Sequence of chain 1.C:
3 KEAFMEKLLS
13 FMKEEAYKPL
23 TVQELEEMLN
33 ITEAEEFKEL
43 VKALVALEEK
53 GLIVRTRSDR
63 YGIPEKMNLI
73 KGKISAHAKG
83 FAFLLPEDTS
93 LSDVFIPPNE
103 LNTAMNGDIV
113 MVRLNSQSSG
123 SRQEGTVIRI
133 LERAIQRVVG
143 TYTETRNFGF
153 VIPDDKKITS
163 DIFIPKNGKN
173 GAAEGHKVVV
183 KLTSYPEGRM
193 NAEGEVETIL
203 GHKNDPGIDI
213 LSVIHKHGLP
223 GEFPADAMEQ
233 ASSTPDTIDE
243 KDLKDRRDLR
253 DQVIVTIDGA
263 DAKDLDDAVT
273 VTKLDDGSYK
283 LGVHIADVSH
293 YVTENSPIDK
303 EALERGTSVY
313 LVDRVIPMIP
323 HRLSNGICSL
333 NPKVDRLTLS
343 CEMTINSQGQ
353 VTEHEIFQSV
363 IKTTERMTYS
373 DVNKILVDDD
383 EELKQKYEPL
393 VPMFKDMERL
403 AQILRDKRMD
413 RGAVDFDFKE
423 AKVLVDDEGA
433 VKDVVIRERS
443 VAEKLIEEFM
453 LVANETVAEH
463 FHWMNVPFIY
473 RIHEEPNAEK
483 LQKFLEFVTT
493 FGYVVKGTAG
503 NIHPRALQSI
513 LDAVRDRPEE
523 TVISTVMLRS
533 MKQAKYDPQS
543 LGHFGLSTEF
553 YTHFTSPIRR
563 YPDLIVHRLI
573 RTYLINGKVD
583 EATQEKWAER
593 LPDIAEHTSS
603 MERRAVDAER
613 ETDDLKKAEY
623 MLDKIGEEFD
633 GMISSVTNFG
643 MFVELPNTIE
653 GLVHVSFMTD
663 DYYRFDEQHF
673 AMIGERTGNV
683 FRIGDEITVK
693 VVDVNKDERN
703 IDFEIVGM

Binding-site contacts:
Ligand atom OP2 contacts residue ARG562 of chain 1.C at 2.6 Å (salt-bridge).
Ligand atom OP1 contacts residue ALA536 of chain 1.C at 3.0 Å (h-bond).
Ligand atom O3' contacts residue ARG612 of chain 1.C at 2.7 Å.
Ligand atom OP2 contacts residue ALA536 of chain 1.C at 2.7 Å (h-bond).
Ligand atom OP2 contacts residue ARG561 of chain 1.C at 2.5 Å (salt-bridge).
Ligand atom C5 contacts residue PHE420 of chain 1.C at 3.2 Å (hydrophobic).
Ligand atom OP1 contacts residue ARG612 of chain 1.C at 2.8 Å (salt-bridge).
Ligand atom N1 contacts residue PHE418 of chain 1.C at 2.9 Å (h-bond).
Ligand atom C6 contacts residue ARG531 of chain 1.C at 3.2 Å.
Ligand atom OP1 contacts residue HIS545 of chain 1.C at 3.0 Å (h-bond).
Ligand atom OP1 contacts residue ARG562 of chain 1.C at 2.8 Å (salt-bridge).
Ligand atom OP1 contacts residue ASP269 of chain 1.C at 2.8 Å (salt-bridge).
Ligand atom C8 contacts residue ARG531 of chain 1.C at 3.2 Å.
Ligand atom OP2 contacts residue GLN535 of chain 1.C at 3.0 Å.
Ligand atom C8 contacts residue ARG561 of chain 1.C at 3.2 Å.
Ligand atom C5 contacts residue ARG531 of chain 1.C at 3.1 Å.
Ligand atom N6 contacts residue GLU422 of chain 1.C at 2.7 Å (salt-bridge).
Ligand atom O3' contacts residue LYS534 of chain 1.C at 3.0 Å (salt-bridge).
Ligand atom C2 contacts residue PHE418 of chain 1.C at 2.9 Å (hydrophobic).
Ligand atom O2' contacts residue ARG612 of chain 1.C at 2.6 Å (salt-bridge).
Ligand atom OP1 contacts residue GLN535 of chain 1.C at 3.2 Å (h-bond).
Ligand atom O5' contacts residue GLU652 of chain 1.C at 2.8 Å (salt-bridge).
Ligand atom N9 contacts residue LEU530 of chain 1.C at 3.2 Å.
Ligand atom N6 contacts residue PHE420 of chain 1.C at 3.2 Å.
Ligand atom OP2 contacts residue SER558 of chain 1.C at 2.7 Å (h-bond).
Ligand atom OP1 contacts residue GLU652 of chain 1.C at 2.6 Å (salt-bridge).
Ligand atom N7 contacts residue ARG531 of chain 1.C at 2.3 Å (salt-bridge).
Ligand atom N6 contacts residue ARG531 of chain 1.C at 3.0 Å.
Ligand atom N3 contacts residue ARG439 of chain 1.C at 3.0 Å (salt-bridge).
Ligand atom N1 contacts residue GLU422 of chain 1.C at 3.3 Å (salt-bridge).
Ligand atom C2 contacts residue ARG439 of chain 1.C at 3.1 Å.
Ligand atom O4' contacts residue LEU530 of chain 1.C at 3.3 Å.
Ligand atom P contacts residue ALA536 of chain 1.C at 3.3 Å.
Ligand atom OP1 contacts residue TYR553 of chain 1.C at 3.3 Å.
Ligand atom C1' contacts residue LEU530 of chain 1.C at 3.2 Å (hydrophobic).
Ligand atom O5' contacts residue ARG561 of chain 1.C at 3.2 Å (salt-bridge).
Ligand atom N3 contacts residue PHE418 of chain 1.C at 3.0 Å.
Ligand atom N7 contacts residue ARG561 of chain 1.C at 2.6 Å (salt-bridge).
Ligand atom P contacts residue ARG562 of chain 1.C at 3.2 Å.
Ligand atom O3' contacts residue HIS545 of chain 1.C at 3.1 Å (h-bond).

The protein below binds the small molecule below.
Small molecule (SMILES): Nc1ncnc2c1ncn2[C@@H]1O[C@H](CO[P](=O)(O)O[C@H]2[C@@H](O)[C@H](n3cnc4c(N)ncnc43)O[C@@H]2CO[P](=O)(O)O[C@H]2[C@@H](O)[C@H](n3cnc4c(N)ncnc43)O[C@@H]2CO[P](=O)(O)O[C@H]2[C@@H](O)[C@H](n3cnc4c(N)ncnc43)O[C@@H]2CO[P](=O)(O)O[C@H]2[C@@H](O)[C@H](n3cnc4c(N)ncnc43)O[C@@H]2CO[P](=O)(O)O[C@H]2[C@@H](O)[C@H](n3cnc4c(N)ncnc43)O[C@@H]2CO[P](=O)(O)O[C@H]2[C@@H](O)[C@H](n3cnc4c(N)ncnc43)O[C@@H]2COP(=O)=O)[C@@H](O)[C@H]1O